A protein and the small-molecule ligand that binds it are described below.
Small molecule (SMILES): Nc1ncnc2c1ncn2[C@@H]1O[C@H](COP(=O)=O)[C@@H](O[P](=O)(O)OC[C@H]2O[C@@H](n3ccc(=O)[nH]c3=O)[C@H](O)[C@@H]2O)[C@H]1O

Sequence of chain 4.B:
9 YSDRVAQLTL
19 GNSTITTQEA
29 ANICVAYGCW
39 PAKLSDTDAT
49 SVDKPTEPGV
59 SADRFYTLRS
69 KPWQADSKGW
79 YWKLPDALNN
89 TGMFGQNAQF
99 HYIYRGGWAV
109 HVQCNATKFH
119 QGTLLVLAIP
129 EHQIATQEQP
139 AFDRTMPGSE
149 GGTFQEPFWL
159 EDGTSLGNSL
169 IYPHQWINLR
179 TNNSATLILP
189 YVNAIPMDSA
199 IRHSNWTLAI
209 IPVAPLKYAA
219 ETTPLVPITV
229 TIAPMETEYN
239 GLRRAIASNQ

Binding-site contacts:
Ligand atom N6 contacts residue VAL30 of chain 1.A at 4.3 Å.
Ligand atom N9 contacts residue TRP38 of chain 4.B at 3.7 Å.
Ligand atom C2 contacts residue TRP38 of chain 4.B at 3.1 Å (hydrophobic).
Ligand atom C6 contacts residue TRP38 of chain 4.B at 3.6 Å (hydrophobic).
Ligand atom C5 contacts residue TRP38 of chain 4.B at 3.7 Å (hydrophobic).
Ligand atom N6 contacts residue TRP38 of chain 4.B at 4.0 Å.
Ligand atom C8 contacts residue TRP38 of chain 4.B at 4.3 Å (hydrophobic).
Ligand atom N1 contacts residue TRP38 of chain 4.B at 3.3 Å.
Ligand atom C4 contacts residue TRP38 of chain 4.B at 3.5 Å (hydrophobic).
Ligand atom O2' contacts residue HIS28 of chain 1.A at 3.2 Å (h-bond).
Ligand atom O2' contacts residue TRP38 of chain 4.B at 4.2 Å.
Ligand atom C1' contacts residue TRP38 of chain 4.B at 4.0 Å (hydrophobic).
Ligand atom N3 contacts residue TRP38 of chain 4.B at 3.2 Å.
Ligand atom N7 contacts residue TRP38 of chain 4.B at 4.2 Å.

Sequence of chain 1.A:
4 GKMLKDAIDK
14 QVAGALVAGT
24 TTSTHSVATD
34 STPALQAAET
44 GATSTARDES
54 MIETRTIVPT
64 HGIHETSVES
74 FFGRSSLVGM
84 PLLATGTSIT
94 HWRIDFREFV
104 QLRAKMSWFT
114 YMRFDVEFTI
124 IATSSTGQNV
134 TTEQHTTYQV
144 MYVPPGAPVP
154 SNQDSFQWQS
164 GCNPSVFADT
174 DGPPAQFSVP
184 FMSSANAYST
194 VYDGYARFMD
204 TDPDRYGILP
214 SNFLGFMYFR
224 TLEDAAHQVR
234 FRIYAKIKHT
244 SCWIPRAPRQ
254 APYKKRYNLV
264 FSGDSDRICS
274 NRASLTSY